The protein below binds the small molecule below.
Small molecule (SMILES): CC(=O)N[C@@H]1[C@@H](O)[C@H](O)[C@@H](CO)O[C@H]1O

Binding-site contacts:
Ligand atom C1 contacts residue THR618 of chain 1.A at 4.5 Å.
Ligand atom C3 contacts residue ASN616 of chain 1.A at 3.9 Å.
Ligand atom N2 contacts residue ASN616 of chain 1.A at 3.0 Å (h-bond).
Ligand atom C8 contacts residue ASN616 of chain 1.A at 4.4 Å.
Ligand atom C4 contacts residue ASN616 of chain 1.A at 4.3 Å.
Ligand atom O5 contacts residue ASN616 of chain 1.A at 2.4 Å (h-bond).
Ligand atom C7 contacts residue ASN616 of chain 1.A at 3.2 Å.
Ligand atom O6 contacts residue THR618 of chain 1.A at 4.2 Å.
Ligand atom C2 contacts residue ASN616 of chain 1.A at 2.5 Å.
Ligand atom C8 contacts residue GLN644 of chain 1.A at 3.8 Å.
Ligand atom O7 contacts residue ASN616 of chain 1.A at 3.0 Å (h-bond).
Ligand atom C5 contacts residue ASN616 of chain 1.A at 3.8 Å.
Ligand atom C1 contacts residue ASN616 of chain 1.A at 1.5 Å.
Ligand atom O5 contacts residue THR618 of chain 1.A at 4.0 Å.

Sequence of chain 1.A:
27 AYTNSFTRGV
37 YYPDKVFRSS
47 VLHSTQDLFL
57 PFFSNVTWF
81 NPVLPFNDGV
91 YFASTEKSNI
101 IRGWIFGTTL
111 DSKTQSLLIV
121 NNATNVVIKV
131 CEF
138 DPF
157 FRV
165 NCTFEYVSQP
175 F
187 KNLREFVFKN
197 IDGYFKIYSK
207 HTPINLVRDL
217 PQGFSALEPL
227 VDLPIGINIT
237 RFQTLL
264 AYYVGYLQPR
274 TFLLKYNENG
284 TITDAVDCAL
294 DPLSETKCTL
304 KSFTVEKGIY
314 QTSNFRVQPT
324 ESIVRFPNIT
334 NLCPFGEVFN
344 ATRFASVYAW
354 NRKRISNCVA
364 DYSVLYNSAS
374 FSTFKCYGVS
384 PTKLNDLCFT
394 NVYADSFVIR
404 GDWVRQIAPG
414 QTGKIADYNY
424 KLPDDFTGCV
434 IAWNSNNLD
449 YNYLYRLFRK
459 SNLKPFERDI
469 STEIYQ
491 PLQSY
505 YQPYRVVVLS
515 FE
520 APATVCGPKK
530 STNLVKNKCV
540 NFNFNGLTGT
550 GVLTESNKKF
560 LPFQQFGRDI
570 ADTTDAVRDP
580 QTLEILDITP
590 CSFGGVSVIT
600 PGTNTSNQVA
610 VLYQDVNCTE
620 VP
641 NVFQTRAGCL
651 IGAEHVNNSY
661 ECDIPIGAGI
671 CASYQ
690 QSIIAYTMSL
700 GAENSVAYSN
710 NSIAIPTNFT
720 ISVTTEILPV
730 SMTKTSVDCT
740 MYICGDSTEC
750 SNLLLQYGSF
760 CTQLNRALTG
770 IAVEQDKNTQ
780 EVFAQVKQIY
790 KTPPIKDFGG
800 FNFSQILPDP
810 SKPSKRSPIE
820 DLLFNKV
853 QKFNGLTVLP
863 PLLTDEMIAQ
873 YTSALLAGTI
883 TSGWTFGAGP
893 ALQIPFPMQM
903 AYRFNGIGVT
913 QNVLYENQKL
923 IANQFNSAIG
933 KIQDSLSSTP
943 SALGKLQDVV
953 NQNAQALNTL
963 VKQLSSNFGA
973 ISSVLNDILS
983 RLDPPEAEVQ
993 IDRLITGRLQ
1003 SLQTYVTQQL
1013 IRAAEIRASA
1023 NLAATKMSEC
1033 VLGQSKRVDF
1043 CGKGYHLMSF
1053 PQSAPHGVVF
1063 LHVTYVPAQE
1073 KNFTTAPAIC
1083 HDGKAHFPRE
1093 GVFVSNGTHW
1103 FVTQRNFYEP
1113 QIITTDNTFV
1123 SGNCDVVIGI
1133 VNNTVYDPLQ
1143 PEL